A protein and the small-molecule ligand that binds it are described below.
Small molecule (SMILES): O=P(O)(O)OC[C@H](O)[C@H](O)[C@H](O)COP(=O)(O)OC[C@H](O)[C@H](O)[C@H](O)COP(=O)(O)OC[C@@H](O)[C@@H](O)[C@@H](O)CO

Sequence of chain 1.H:
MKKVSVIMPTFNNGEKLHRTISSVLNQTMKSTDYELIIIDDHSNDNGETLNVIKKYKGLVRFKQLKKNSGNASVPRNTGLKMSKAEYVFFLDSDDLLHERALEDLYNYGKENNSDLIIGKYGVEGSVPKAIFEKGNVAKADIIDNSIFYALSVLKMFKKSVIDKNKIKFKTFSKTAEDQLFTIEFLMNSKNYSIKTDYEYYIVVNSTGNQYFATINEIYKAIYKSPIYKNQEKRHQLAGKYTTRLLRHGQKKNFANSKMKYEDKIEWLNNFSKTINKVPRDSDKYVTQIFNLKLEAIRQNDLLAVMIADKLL

Binding-site contacts:
Ligand atom OAD contacts residue THR196 of chain 1.H at 3.3 Å (h-bond).
Ligand atom OAK contacts residue GLN200 of chain 1.H at 3.2 Å (h-bond).
Ligand atom OAQ contacts residue PRO149 of chain 1.H at 3.6 Å.
Ligand atom OAX contacts residue ARG280 of chain 1.H at 3.5 Å (salt-bridge).
Ligand atom OAP contacts residue ARG277 of chain 1.H at 2.8 Å (salt-bridge).
Ligand atom OAQ contacts residue ALA151 of chain 1.H at 2.8 Å (h-bond).
Ligand atom OAP contacts residue ALA171 of chain 1.H at 3.6 Å.
Ligand atom OBA contacts residue ARG277 of chain 1.H at 3.2 Å (salt-bridge).
Ligand atom OAO contacts residue THR320 of chain 1.H at 2.4 Å (h-bond).
Ligand atom CAT contacts residue ARG277 of chain 1.H at 3.4 Å.
Ligand atom CAU contacts residue HIS281 of chain 1.H at 3.7 Å.
Ligand atom OAB contacts residue SER173 of chain 1.H at 3.7 Å.
Ligand atom OAO contacts residue ARG280 of chain 1.H at 3.0 Å (salt-bridge).
Ligand atom CAU contacts residue TYR170 of chain 1.H at 3.7 Å (hydrophobic).
Ligand atom CBH contacts residue HIS281 of chain 1.H at 3.6 Å.
Ligand atom OAL contacts residue ALA151 of chain 1.H at 3.5 Å.
Ligand atom PBL contacts residue TYR170 of chain 1.H at 3.6 Å.
Ligand atom OAN contacts residue LYS273 of chain 1.H at 3.4 Å (salt-bridge).
Ligand atom PBL contacts residue THR320 of chain 1.H at 3.7 Å.
Ligand atom CAV contacts residue ARG277 of chain 1.H at 3.7 Å.
Ligand atom OAQ contacts residue LYS150 of chain 1.H at 2.6 Å (salt-bridge).
Ligand atom CAV contacts residue TYR170 of chain 1.H at 3.5 Å (hydrophobic).
Ligand atom OAJ contacts residue TYR170 of chain 1.H at 2.8 Å (h-bond).
Ligand atom OAH contacts residue ARG280 of chain 1.H at 3.2 Å.
Ligand atom OAP contacts residue LEU172 of chain 1.H at 2.7 Å (h-bond).
Ligand atom OAH contacts residue HIS281 of chain 1.H at 3.1 Å (h-bond).
Ligand atom PBL contacts residue LYS273 of chain 1.H at 3.6 Å.
Ligand atom OAH contacts residue TYR170 of chain 1.H at 3.1 Å.
Ligand atom OAF contacts residue ASP199 of chain 1.H at 2.6 Å (salt-bridge).
Ligand atom OAA contacts residue LYS273 of chain 1.H at 2.8 Å (salt-bridge).
Ligand atom CAS contacts residue ARG280 of chain 1.H at 3.1 Å.
Ligand atom OAI contacts residue HIS281 of chain 1.H at 3.5 Å.
Ligand atom PBM contacts residue ARG277 of chain 1.H at 3.8 Å.
Ligand atom OAK contacts residue ASP199 of chain 1.H at 3.2 Å (salt-bridge).
Ligand atom OAP contacts residue TYR170 of chain 1.H at 3.7 Å.
Ligand atom OAO contacts residue THR276 of chain 1.H at 3.6 Å.
Ligand atom OAA contacts residue TYR170 of chain 1.H at 2.5 Å (h-bond).
Ligand atom PBM contacts residue LEU172 of chain 1.H at 3.7 Å.
Ligand atom OAY contacts residue SER173 of chain 1.H at 3.7 Å.
Ligand atom CAS contacts residue TYR170 of chain 1.H at 3.3 Å (hydrophobic).